Sequence of chain 1.B:
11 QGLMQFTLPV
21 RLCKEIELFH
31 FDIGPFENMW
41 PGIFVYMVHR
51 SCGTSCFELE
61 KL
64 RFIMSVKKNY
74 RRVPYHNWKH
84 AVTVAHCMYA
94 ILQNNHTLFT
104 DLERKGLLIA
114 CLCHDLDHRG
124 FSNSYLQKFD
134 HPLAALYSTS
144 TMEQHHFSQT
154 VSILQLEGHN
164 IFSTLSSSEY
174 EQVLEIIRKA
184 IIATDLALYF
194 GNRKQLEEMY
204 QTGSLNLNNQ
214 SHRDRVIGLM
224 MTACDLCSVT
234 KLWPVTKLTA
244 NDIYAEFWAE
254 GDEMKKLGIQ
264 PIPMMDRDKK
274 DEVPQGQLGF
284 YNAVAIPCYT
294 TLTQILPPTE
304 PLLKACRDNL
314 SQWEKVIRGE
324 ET

A protein and the small-molecule ligand that binds it are described below.
Small molecule (SMILES): Cc1cnc(CSc2nc3cc4c(cc3[nH]2)CCO4)c(C)c1Cl

Binding-site contacts:
Ligand atom C18 contacts residue PHE283 of chain 1.B at 3.6 Å (hydrophobic).
Ligand atom C15 contacts residue GLN280 of chain 1.B at 3.5 Å.
Ligand atom CL22 contacts residue LEU229 of chain 1.B at 3.6 Å.
Ligand atom C2 contacts residue GLY279 of chain 1.B at 3.6 Å.
Ligand atom CL22 contacts residue PHE283 of chain 1.B at 3.7 Å.
Ligand atom C9 contacts residue MET267 of chain 1.B at 3.6 Å (hydrophobic).
Ligand atom C21 contacts residue ILE246 of chain 1.B at 3.7 Å (hydrophobic).
Ligand atom O12 contacts residue GLU275 of chain 1.B at 3.5 Å (salt-bridge).
Ligand atom C5 contacts residue TYR247 of chain 1.B at 3.4 Å (hydrophobic).
Ligand atom N6 contacts residue MET267 of chain 1.B at 3.5 Å.
Ligand atom C13 contacts residue PRO266 of chain 1.B at 3.2 Å (hydrophobic).
Ligand atom C10 contacts residue MET267 of chain 1.B at 3.8 Å (hydrophobic).
Ligand atom C13 contacts residue GLU275 of chain 1.B at 3.6 Å.
Ligand atom N4 contacts residue MET267 of chain 1.B at 3.6 Å.
Ligand atom C3 contacts residue MET267 of chain 1.B at 3.8 Å (hydrophobic).
Ligand atom C20 contacts residue ILE246 of chain 1.B at 3.6 Å (hydrophobic).
Ligand atom C16 contacts residue PHE283 of chain 1.B at 3.8 Å (hydrophobic).
Ligand atom C19 contacts residue PHE250 of chain 1.B at 3.6 Å (hydrophobic).
Ligand atom N6 contacts residue TYR247 of chain 1.B at 2.4 Å (h-bond).
Ligand atom C1 contacts residue MET267 of chain 1.B at 3.6 Å (hydrophobic).
Ligand atom C23 contacts residue ILE246 of chain 1.B at 3.8 Å (hydrophobic).
Ligand atom C14 contacts residue GLN280 of chain 1.B at 3.0 Å.
Ligand atom S11 contacts residue MET267 of chain 1.B at 3.8 Å.
Ligand atom N17 contacts residue GLN280 of chain 1.B at 3.1 Å (h-bond).
Ligand atom C10 contacts residue PRO266 of chain 1.B at 3.0 Å (hydrophobic).
Ligand atom C19 contacts residue PHE283 of chain 1.B at 3.7 Å (hydrophobic).
Ligand atom S11 contacts residue PHE283 of chain 1.B at 3.4 Å.
Ligand atom C8 contacts residue TYR247 of chain 1.B at 3.6 Å (hydrophobic).
Ligand atom C5 contacts residue MET267 of chain 1.B at 3.7 Å (hydrophobic).
Ligand atom C1 contacts residue GLY279 of chain 1.B at 3.5 Å.
Ligand atom C8 contacts residue MET267 of chain 1.B at 3.5 Å (hydrophobic).
Ligand atom C8 contacts residue GLY279 of chain 1.B at 3.6 Å.
Ligand atom C14 contacts residue TYR247 of chain 1.B at 3.4 Å (hydrophobic).
Ligand atom C3 contacts residue GLY279 of chain 1.B at 3.7 Å.
Ligand atom C2 contacts residue TYR247 of chain 1.B at 3.2 Å (hydrophobic).
Ligand atom C2 contacts residue MET267 of chain 1.B at 3.6 Å (hydrophobic).
Ligand atom N4 contacts residue GLY279 of chain 1.B at 3.5 Å (h-bond).
Ligand atom C5 contacts residue GLY279 of chain 1.B at 3.8 Å.
Ligand atom C7 contacts residue MET267 of chain 1.B at 3.6 Å (hydrophobic).
Ligand atom C7 contacts residue GLY279 of chain 1.B at 3.8 Å.